A small-molecule ligand and the protein it binds are described below.
Small molecule (SMILES): O=C([O-])C(=O)[O-]

Binding-site contacts:
Ligand atom O1 contacts residue LYS290 of chain 1.A at 3.6 Å.
Ligand atom O1 contacts residue MG1 of chain 1.G at 4.5 Å.
Ligand atom O3 contacts residue MG1 of chain 1.G at 2.2 Å.
Ligand atom O2 contacts residue GLU292 of chain 1.A at 4.4 Å.
Ligand atom O4 contacts residue MG1 of chain 1.G at 3.5 Å.
Ligand atom O2 contacts residue ARG314 of chain 1.A at 3.3 Å (salt-bridge).
Ligand atom O3 contacts residue ALA313 of chain 1.A at 4.3 Å.
Ligand atom C1 contacts residue ASP316 of chain 1.A at 3.8 Å.
Ligand atom O4 contacts residue ASP316 of chain 1.A at 2.4 Å (salt-bridge).
Ligand atom O2 contacts residue ASP316 of chain 1.A at 3.9 Å.
Ligand atom C2 contacts residue ASP316 of chain 1.A at 3.5 Å.
Ligand atom O4 contacts residue LEU317 of chain 1.A at 4.4 Å.
Ligand atom C2 contacts residue GLU292 of chain 1.A at 3.5 Å.
Ligand atom C2 contacts residue ARG314 of chain 1.A at 4.2 Å.
Ligand atom O4 contacts residue GLY315 of chain 1.A at 3.4 Å.
Ligand atom C2 contacts residue THR348 of chain 1.A at 3.6 Å.
Ligand atom C1 contacts residue THR348 of chain 1.A at 4.0 Å.
Ligand atom O4 contacts residue GLU292 of chain 1.A at 3.3 Å (salt-bridge).
Ligand atom O1 contacts residue ARG93 of chain 1.A at 4.5 Å.
Ligand atom O2 contacts residue GLY315 of chain 1.A at 2.9 Å (h-bond).
Ligand atom C2 contacts residue MG1 of chain 1.G at 4.0 Å.
Ligand atom O4 contacts residue ALA313 of chain 1.A at 3.6 Å (h-bond).
Ligand atom O1 contacts residue THR348 of chain 1.A at 3.5 Å (h-bond).
Ligand atom O2 contacts residue THR348 of chain 1.A at 2.6 Å (h-bond).
Ligand atom O3 contacts residue ASP316 of chain 1.A at 3.1 Å (salt-bridge).
Ligand atom C2 contacts residue GLY315 of chain 1.A at 3.5 Å.
Ligand atom C1 contacts residue MG1 of chain 1.G at 3.4 Å.
Ligand atom O2 contacts residue ALA313 of chain 1.A at 3.0 Å.
Ligand atom O3 contacts residue GLU292 of chain 1.A at 2.8 Å (salt-bridge).
Ligand atom C1 contacts residue LYS290 of chain 1.A at 3.6 Å.
Ligand atom C1 contacts residue GLU292 of chain 1.A at 3.2 Å.
Ligand atom O1 contacts residue GLU292 of chain 1.A at 4.1 Å.
Ligand atom O3 contacts residue LYS290 of chain 1.A at 3.1 Å (salt-bridge).
Ligand atom C1 contacts residue ALA313 of chain 1.A at 3.6 Å (hydrophobic).
Ligand atom C2 contacts residue ALA313 of chain 1.A at 3.4 Å (hydrophobic).
Ligand atom O1 contacts residue ALA313 of chain 1.A at 3.7 Å.

Sequence of chain 1.A:
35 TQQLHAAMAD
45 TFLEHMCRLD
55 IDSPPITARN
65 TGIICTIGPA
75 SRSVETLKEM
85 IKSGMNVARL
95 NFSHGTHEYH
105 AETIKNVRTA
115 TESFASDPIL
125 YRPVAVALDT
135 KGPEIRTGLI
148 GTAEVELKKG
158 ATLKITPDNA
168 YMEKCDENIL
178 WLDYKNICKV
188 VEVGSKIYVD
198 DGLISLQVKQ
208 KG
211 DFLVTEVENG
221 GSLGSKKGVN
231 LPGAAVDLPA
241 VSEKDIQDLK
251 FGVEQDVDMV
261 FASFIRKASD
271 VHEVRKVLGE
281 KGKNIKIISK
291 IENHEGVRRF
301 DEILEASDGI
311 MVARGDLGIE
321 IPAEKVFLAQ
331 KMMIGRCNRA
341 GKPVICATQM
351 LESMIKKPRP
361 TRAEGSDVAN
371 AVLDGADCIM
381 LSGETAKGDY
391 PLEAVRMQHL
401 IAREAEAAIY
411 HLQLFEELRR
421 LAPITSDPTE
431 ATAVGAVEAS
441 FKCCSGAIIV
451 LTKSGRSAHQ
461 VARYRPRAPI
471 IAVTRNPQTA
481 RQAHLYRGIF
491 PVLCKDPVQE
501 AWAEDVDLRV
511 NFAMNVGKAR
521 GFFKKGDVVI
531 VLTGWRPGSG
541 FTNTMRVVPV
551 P